Sequence of chain 1.B:
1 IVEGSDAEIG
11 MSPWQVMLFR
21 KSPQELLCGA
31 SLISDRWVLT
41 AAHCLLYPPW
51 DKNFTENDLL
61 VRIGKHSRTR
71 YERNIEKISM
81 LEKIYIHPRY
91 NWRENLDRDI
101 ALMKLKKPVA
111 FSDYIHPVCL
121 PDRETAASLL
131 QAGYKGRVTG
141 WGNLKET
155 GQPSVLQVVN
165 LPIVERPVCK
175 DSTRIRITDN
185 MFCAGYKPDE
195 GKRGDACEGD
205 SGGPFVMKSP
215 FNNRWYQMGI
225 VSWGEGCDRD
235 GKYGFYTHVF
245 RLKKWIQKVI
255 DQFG

A protein and the small-molecule ligand that binds it are described below.
Small molecule (SMILES): CC(=O)N[C@@H]1[C@@H](O)[C@H](O)[C@@H](CO)O[C@H]1O

Binding-site contacts:
Ligand atom C8 contacts residue ASN53 of chain 1.B at 4.2 Å.
Ligand atom O7 contacts residue LEU46 of chain 1.B at 3.9 Å.
Ligand atom C7 contacts residue LEU46 of chain 1.B at 3.9 Å (hydrophobic).
Ligand atom N2 contacts residue ASN53 of chain 1.B at 2.9 Å (h-bond).
Ligand atom C4 contacts residue ASN53 of chain 1.B at 4.1 Å.
Ligand atom C1 contacts residue ASN53 of chain 1.B at 1.4 Å.
Ligand atom C8 contacts residue LEU46 of chain 1.B at 4.0 Å (hydrophobic).
Ligand atom C5 contacts residue ASN53 of chain 1.B at 3.7 Å.
Ligand atom C2 contacts residue ASN53 of chain 1.B at 2.4 Å.
Ligand atom O5 contacts residue ASN53 of chain 1.B at 2.3 Å (h-bond).
Ligand atom C3 contacts residue ASN53 of chain 1.B at 3.7 Å.
Ligand atom C7 contacts residue ASN53 of chain 1.B at 3.7 Å.